Sequence of chain 2.A:
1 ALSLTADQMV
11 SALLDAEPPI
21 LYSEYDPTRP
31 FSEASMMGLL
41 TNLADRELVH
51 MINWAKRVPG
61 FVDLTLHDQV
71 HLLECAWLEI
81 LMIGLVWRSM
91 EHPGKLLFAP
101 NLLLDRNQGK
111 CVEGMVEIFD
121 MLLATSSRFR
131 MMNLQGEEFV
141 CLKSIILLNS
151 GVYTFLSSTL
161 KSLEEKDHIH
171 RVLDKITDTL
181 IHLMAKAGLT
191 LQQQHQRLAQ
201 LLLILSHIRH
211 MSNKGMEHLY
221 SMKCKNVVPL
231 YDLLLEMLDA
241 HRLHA

Binding-site contacts:
Ligand atom C6 contacts residue LEU43 of chain 2.A at 3.8 Å (hydrophobic).
Ligand atom C17 contacts residue HIS218 of chain 2.A at 3.7 Å.
Ligand atom C32 contacts residue ASP45 of chain 2.A at 3.2 Å.
Ligand atom C23 contacts residue ALA44 of chain 2.A at 3.6 Å (hydrophobic).
Ligand atom C14 contacts residue GLY215 of chain 2.A at 3.8 Å.
Ligand atom C4 contacts residue PHE98 of chain 2.A at 3.6 Å (hydrophobic).
Ligand atom C33 contacts residue ASP45 of chain 2.A at 3.1 Å.
Ligand atom O16 contacts residue HIS218 of chain 2.A at 2.7 Å (h-bond).
Ligand atom C28 contacts residue LYS225 of chain 2.A at 3.3 Å.
Ligand atom C22 contacts residue LEU219 of chain 2.A at 3.9 Å (hydrophobic).
Ligand atom N29 contacts residue ASP45 of chain 2.A at 2.9 Å (salt-bridge).
Ligand atom O25 contacts residue TRP77 of chain 2.A at 3.7 Å.
Ligand atom O16 contacts residue GLY215 of chain 2.A at 3.3 Å (h-bond).
Ligand atom C2 contacts residue LEU40 of chain 2.A at 3.8 Å (hydrophobic).
Ligand atom C5 contacts residue PHE98 of chain 2.A at 3.8 Å (hydrophobic).
Ligand atom C26 contacts residue CYS224 of chain 2.A at 3.2 Å (hydrophobic).
Ligand atom C5 contacts residue LEU40 of chain 2.A at 3.9 Å (hydrophobic).
Ligand atom C33 contacts residue TRP77 of chain 2.A at 3.6 Å (hydrophobic).
Ligand atom C28 contacts residue CYS224 of chain 2.A at 3.5 Å (hydrophobic).
Ligand atom C26 contacts residue THR41 of chain 2.A at 3.9 Å.
Ligand atom C21 contacts residue CYS224 of chain 2.A at 3.5 Å (hydrophobic).
Ligand atom C6 contacts residue GLU47 of chain 2.A at 3.1 Å.
Ligand atom C22 contacts residue ALA44 of chain 2.A at 3.6 Å (hydrophobic).
Ligand atom O8 contacts residue ARG88 of chain 2.A at 3.2 Å (salt-bridge).
Ligand atom C15 contacts residue HIS218 of chain 2.A at 3.6 Å.
Ligand atom O8 contacts residue LEU81 of chain 2.A at 3.6 Å (h-bond).
Ligand atom C31 contacts residue LEU48 of chain 2.A at 3.7 Å (hydrophobic).
Ligand atom O25 contacts residue LEU219 of chain 2.A at 3.8 Å.
Ligand atom C28 contacts residue ASP45 of chain 2.A at 3.8 Å.
Ligand atom O3 contacts residue PHE98 of chain 2.A at 3.6 Å.
Ligand atom O8 contacts residue GLU47 of chain 2.A at 2.7 Å (salt-bridge).
Ligand atom C30 contacts residue ASP45 of chain 2.A at 3.9 Å.
Ligand atom C28 contacts residue THR41 of chain 2.A at 3.9 Å.
Ligand atom O3 contacts residue LEU40 of chain 2.A at 3.4 Å.
Ligand atom C7 contacts residue GLU47 of chain 2.A at 3.4 Å.
Ligand atom C10 contacts residue PHE98 of chain 2.A at 3.8 Å (hydrophobic).
Ligand atom C21 contacts residue THR41 of chain 2.A at 3.6 Å.
Ligand atom C27 contacts residue ASP45 of chain 2.A at 3.8 Å.
Ligand atom C32 contacts residue LEU48 of chain 2.A at 3.8 Å (hydrophobic).
Ligand atom O16 contacts residue ILE118 of chain 2.A at 3.8 Å.

A small-molecule ligand and the protein it binds are described below.
Small molecule (SMILES): C[C@H](COc1ccc([C@@H]2Oc3ccc(O)cc3S[C@@H]2c2ccc(O)cc2)cc1)N1CCCC1